Binding-site contacts:
Ligand atom C10 contacts residue LEU119 of chain 1.B at 3.8 Å (hydrophobic).
Ligand atom C23 contacts residue ASP54 of chain 1.B at 3.5 Å.
Ligand atom C18 contacts residue ASN108 of chain 1.B at 3.5 Å.
Ligand atom C25 contacts residue PHE58 of chain 1.B at 3.6 Å (hydrophobic).
Ligand atom N29 contacts residue ASP54 of chain 1.B at 2.9 Å (salt-bridge).
Ligand atom C25 contacts residue ALA16 of chain 1.B at 3.7 Å (hydrophobic).
Ligand atom C27 contacts residue ILE14 of chain 1.B at 3.5 Å (hydrophobic).
Ligand atom C20 contacts residue PHE58 of chain 1.B at 3.6 Å (hydrophobic).
Ligand atom N29 contacts residue ALA16 of chain 1.B at 3.8 Å.
Ligand atom C2 contacts residue PHE116 of chain 1.B at 3.6 Å (hydrophobic).
Ligand atom C31 contacts residue ASP54 of chain 1.B at 3.2 Å.
Ligand atom N28 contacts residue NAP1 of chain 1.G at 3.5 Å.
Ligand atom N1 contacts residue PHE116 of chain 1.B at 3.7 Å.
Ligand atom N28 contacts residue TYR170 of chain 1.B at 3.4 Å (h-bond).
Ligand atom N26 contacts residue ALA16 of chain 1.B at 3.8 Å.
Ligand atom C25 contacts residue CYS15 of chain 1.B at 3.5 Å (hydrophobic).
Ligand atom C30 contacts residue ASP54 of chain 1.B at 3.4 Å.
Ligand atom O21 contacts residue NAP1 of chain 1.G at 3.2 Å.
Ligand atom N28 contacts residue ILE14 of chain 1.B at 2.8 Å (h-bond).
Ligand atom C27 contacts residue PHE58 of chain 1.B at 3.5 Å (hydrophobic).
Ligand atom N28 contacts residue PHE58 of chain 1.B at 3.5 Å.
Ligand atom C19 contacts residue NAP1 of chain 1.G at 3.6 Å.
Ligand atom C14 contacts residue SER111 of chain 1.B at 3.8 Å.
Ligand atom C19 contacts residue ASN108 of chain 1.B at 3.4 Å.
Ligand atom N26 contacts residue PHE58 of chain 1.B at 3.4 Å.
Ligand atom N7 contacts residue PHE116 of chain 1.B at 3.5 Å.
Ligand atom N29 contacts residue THR185 of chain 1.B at 3.6 Å.
Ligand atom C16 contacts residue MET55 of chain 1.B at 3.8 Å (hydrophobic).
Ligand atom N3 contacts residue PHE116 of chain 1.B at 3.7 Å.
Ligand atom C18 contacts residue ILE112 of chain 1.B at 3.8 Å (hydrophobic).
Ligand atom N28 contacts residue LEU164 of chain 1.B at 3.5 Å.
Ligand atom C25 contacts residue ASP54 of chain 1.B at 3.7 Å.
Ligand atom N26 contacts residue CYS15 of chain 1.B at 3.4 Å.
Ligand atom N29 contacts residue ILE14 of chain 1.B at 3.7 Å.
Ligand atom N24 contacts residue ASP54 of chain 1.B at 2.8 Å (salt-bridge).
Ligand atom C30 contacts residue MET55 of chain 1.B at 3.1 Å (hydrophobic).
Ligand atom C6 contacts residue PHE116 of chain 1.B at 3.8 Å (hydrophobic).
Ligand atom C27 contacts residue NAP1 of chain 1.G at 3.8 Å.
Ligand atom N29 contacts residue CYS15 of chain 1.B at 2.9 Å (h-bond).
Ligand atom N26 contacts residue ILE14 of chain 1.B at 3.2 Å (h-bond).

The small molecule below binds the protein below.
Small molecule (SMILES): CCc1nc(N)nc(N)c1OCCCOc1cccc(-c2c(N)nc(N)nc2CC)c1

Sequence of chain 1.B:
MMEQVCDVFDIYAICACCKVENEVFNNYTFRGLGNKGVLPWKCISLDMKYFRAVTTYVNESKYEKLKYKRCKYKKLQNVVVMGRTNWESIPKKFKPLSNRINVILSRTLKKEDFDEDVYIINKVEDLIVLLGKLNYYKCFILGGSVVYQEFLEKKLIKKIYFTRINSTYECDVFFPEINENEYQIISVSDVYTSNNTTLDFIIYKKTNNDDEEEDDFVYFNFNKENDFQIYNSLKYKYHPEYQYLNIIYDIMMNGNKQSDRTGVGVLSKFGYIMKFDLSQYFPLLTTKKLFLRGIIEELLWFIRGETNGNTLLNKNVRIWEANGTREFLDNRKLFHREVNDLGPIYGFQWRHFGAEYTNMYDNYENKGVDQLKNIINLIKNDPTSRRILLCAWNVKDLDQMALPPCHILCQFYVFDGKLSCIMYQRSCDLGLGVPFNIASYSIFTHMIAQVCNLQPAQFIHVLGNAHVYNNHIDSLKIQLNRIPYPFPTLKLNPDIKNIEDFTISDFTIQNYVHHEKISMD